Sequence of chain 4.A:
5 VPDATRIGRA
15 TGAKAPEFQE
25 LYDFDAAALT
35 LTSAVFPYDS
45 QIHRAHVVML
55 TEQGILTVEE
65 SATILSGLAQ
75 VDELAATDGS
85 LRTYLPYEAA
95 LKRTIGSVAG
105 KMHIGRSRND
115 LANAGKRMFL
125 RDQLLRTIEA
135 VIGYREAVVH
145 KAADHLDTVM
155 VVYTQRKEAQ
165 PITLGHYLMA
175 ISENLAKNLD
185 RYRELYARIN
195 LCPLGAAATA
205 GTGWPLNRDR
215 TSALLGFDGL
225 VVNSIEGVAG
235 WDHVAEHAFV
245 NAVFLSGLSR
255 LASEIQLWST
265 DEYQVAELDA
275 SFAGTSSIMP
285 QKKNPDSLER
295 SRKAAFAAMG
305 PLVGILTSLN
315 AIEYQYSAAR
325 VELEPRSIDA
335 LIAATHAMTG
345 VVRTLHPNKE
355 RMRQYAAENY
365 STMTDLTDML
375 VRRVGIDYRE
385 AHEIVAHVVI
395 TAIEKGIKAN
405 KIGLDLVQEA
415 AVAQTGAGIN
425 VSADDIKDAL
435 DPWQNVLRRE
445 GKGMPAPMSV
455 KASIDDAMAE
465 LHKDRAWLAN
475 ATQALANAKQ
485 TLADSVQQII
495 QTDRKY

Sequence of chain 1.A:
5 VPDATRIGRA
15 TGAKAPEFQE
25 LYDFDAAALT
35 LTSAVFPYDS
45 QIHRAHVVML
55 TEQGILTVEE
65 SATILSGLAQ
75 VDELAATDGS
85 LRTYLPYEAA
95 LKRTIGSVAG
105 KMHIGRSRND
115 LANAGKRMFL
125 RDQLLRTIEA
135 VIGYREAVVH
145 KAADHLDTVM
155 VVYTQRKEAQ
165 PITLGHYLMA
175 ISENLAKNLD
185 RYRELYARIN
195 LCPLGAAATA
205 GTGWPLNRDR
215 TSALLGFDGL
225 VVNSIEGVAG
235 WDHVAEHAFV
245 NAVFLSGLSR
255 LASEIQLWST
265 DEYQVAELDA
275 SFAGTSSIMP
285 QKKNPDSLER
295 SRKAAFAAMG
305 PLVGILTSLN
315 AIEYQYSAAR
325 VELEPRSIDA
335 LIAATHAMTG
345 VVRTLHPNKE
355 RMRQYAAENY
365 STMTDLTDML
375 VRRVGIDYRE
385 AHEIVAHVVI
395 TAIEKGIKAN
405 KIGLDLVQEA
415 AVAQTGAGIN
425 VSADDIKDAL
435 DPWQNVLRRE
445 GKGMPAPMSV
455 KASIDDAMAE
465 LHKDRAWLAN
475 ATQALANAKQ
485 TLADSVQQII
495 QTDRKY

A small-molecule ligand and the protein it binds are described below.
Small molecule (SMILES): NCCN[C@@H](CC(=O)O)C(=O)O

Binding-site contacts:
Ligand atom OXT contacts residue SER280 of chain 1.A at 3.4 Å.
Ligand atom C contacts residue ASN288 of chain 1.A at 3.6 Å.
Ligand atom OD1 contacts residue SER281 of chain 1.A at 2.8 Å (h-bond).
Ligand atom OXT contacts residue THR158 of chain 3.A at 3.7 Å.
Ligand atom NAA contacts residue ASN288 of chain 1.A at 3.0 Å (h-bond).
Ligand atom OXT contacts residue GLN159 of chain 3.A at 3.7 Å.
Ligand atom OD1 contacts residue SER111 of chain 4.A at 2.4 Å (h-bond).
Ligand atom CAG contacts residue GLN159 of chain 3.A at 2.9 Å.
Ligand atom CB contacts residue SER111 of chain 4.A at 3.4 Å.
Ligand atom CAG contacts residue TYR320 of chain 4.A at 3.6 Å (hydrophobic).
Ligand atom OD2 contacts residue SER281 of chain 1.A at 3.0 Å (h-bond).
Ligand atom NAA contacts residue ARG112 of chain 4.A at 3.4 Å (salt-bridge).
Ligand atom N contacts residue ASN113 of chain 4.A at 2.8 Å (h-bond).
Ligand atom CA contacts residue SER280 of chain 1.A at 3.6 Å.
Ligand atom CB contacts residue ASN113 of chain 4.A at 3.4 Å.
Ligand atom OD1 contacts residue SER280 of chain 1.A at 3.5 Å (h-bond).
Ligand atom OD1 contacts residue ILE282 of chain 1.A at 3.4 Å.
Ligand atom CAF contacts residue GLN159 of chain 3.A at 3.5 Å.
Ligand atom CAF contacts residue FUM1 of chain 1.C at 3.2 Å.
Ligand atom OD2 contacts residue SER280 of chain 1.A at 3.4 Å.
Ligand atom NAA contacts residue ASP290 of chain 1.A at 3.3 Å (salt-bridge).
Ligand atom OXT contacts residue MET283 of chain 1.A at 3.6 Å.
Ligand atom CG contacts residue SER280 of chain 1.A at 3.1 Å.
Ligand atom O contacts residue ASN113 of chain 4.A at 3.0 Å (h-bond).
Ligand atom C contacts residue MET283 of chain 1.A at 3.7 Å (hydrophobic).
Ligand atom OXT contacts residue ASN288 of chain 1.A at 2.7 Å (h-bond).
Ligand atom O contacts residue MET283 of chain 1.A at 3.7 Å.
Ligand atom CA contacts residue ASN113 of chain 4.A at 3.6 Å.
Ligand atom CAF contacts residue ARG112 of chain 4.A at 3.5 Å.
Ligand atom CB contacts residue SER280 of chain 1.A at 3.1 Å.
Ligand atom OXT contacts residue LYS286 of chain 1.A at 2.9 Å (salt-bridge).
Ligand atom O contacts residue THR158 of chain 3.A at 2.7 Å (h-bond).
Ligand atom CG contacts residue SER111 of chain 4.A at 3.2 Å.
Ligand atom OD1 contacts residue ARG112 of chain 4.A at 3.0 Å (salt-bridge).
Ligand atom CG contacts residue SER281 of chain 1.A at 3.4 Å.
Ligand atom C contacts residue THR158 of chain 3.A at 3.5 Å.
Ligand atom NAA contacts residue GLN159 of chain 3.A at 3.4 Å (h-bond).
Ligand atom OD2 contacts residue ARG112 of chain 4.A at 2.9 Å (salt-bridge).
Ligand atom NAA contacts residue THR279 of chain 1.A at 3.3 Å (h-bond).
Ligand atom N contacts residue FUM1 of chain 1.C at 3.6 Å.

Sequence of chain 3.A:
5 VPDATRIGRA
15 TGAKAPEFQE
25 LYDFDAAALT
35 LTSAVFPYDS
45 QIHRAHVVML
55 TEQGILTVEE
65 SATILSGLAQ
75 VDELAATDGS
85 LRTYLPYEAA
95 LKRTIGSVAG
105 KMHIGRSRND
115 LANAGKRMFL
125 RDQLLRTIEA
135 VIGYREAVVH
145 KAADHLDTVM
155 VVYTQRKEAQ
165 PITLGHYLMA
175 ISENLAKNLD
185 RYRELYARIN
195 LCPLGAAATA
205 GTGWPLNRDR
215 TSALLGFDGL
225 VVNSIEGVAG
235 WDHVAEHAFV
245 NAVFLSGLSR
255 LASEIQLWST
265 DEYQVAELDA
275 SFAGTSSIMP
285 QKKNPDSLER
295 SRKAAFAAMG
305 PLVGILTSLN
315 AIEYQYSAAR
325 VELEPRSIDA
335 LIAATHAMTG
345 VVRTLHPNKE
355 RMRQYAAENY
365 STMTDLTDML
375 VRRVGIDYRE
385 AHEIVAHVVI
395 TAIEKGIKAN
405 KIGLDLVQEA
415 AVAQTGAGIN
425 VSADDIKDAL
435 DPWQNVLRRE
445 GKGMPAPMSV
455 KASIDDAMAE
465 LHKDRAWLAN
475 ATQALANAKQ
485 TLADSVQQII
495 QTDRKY